Binding-site contacts:
Ligand atom O42 contacts residue TYR818 of chain 1.C at 3.9 Å.
Ligand atom C5A contacts residue LEU812 of chain 1.C at 3.5 Å (hydrophobic).
Ligand atom C3A contacts residue LYS814 of chain 1.C at 3.5 Å.
Ligand atom O2 contacts residue PRO598 of chain 1.D at 3.7 Å.
Ligand atom O52 contacts residue LYS817 of chain 1.C at 3.2 Å (salt-bridge).
Ligand atom P4 contacts residue ARG603 of chain 1.D at 3.9 Å.
Ligand atom C3A contacts residue PRO815 of chain 1.C at 3.7 Å (hydrophobic).
Ligand atom C8A contacts residue PHE597 of chain 1.D at 3.6 Å (hydrophobic).
Ligand atom O4 contacts residue LYS817 of chain 1.C at 3.0 Å (salt-bridge).
Ligand atom C2A contacts residue LYS814 of chain 1.C at 4.0 Å.
Ligand atom O3 contacts residue PRO598 of chain 1.D at 3.8 Å.
Ligand atom O3C contacts residue CLR1 of chain 1.G at 3.9 Å.
Ligand atom O3 contacts residue PRO815 of chain 1.C at 3.6 Å.
Ligand atom C2A contacts residue PRO815 of chain 1.C at 3.7 Å (hydrophobic).
Ligand atom P4 contacts residue LYS817 of chain 1.C at 3.6 Å.
Ligand atom O2 contacts residue GLY599 of chain 1.D at 3.3 Å (h-bond).
Ligand atom O3 contacts residue ARG602 of chain 1.D at 3.7 Å.
Ligand atom O2C contacts residue PRO598 of chain 1.D at 3.9 Å.
Ligand atom C6A contacts residue LEU812 of chain 1.C at 3.5 Å (hydrophobic).
Ligand atom C7A contacts residue PRO598 of chain 1.D at 3.9 Å (hydrophobic).
Ligand atom C3 contacts residue GLY599 of chain 1.D at 4.0 Å.
Ligand atom O1A contacts residue PRO598 of chain 1.D at 3.4 Å.
Ligand atom O3 contacts residue GLY599 of chain 1.D at 2.9 Å (h-bond).
Ligand atom O42 contacts residue GLY599 of chain 1.D at 3.3 Å.
Ligand atom O43 contacts residue LYS817 of chain 1.C at 3.1 Å (salt-bridge).
Ligand atom O41 contacts residue ARG603 of chain 1.D at 2.9 Å (salt-bridge).
Ligand atom C4A contacts residue PRO598 of chain 1.D at 4.0 Å (hydrophobic).
Ligand atom P5 contacts residue LYS817 of chain 1.C at 3.6 Å.
Ligand atom O51 contacts residue LYS817 of chain 1.C at 2.9 Å (salt-bridge).
Ligand atom C3B contacts residue CLR1 of chain 1.G at 3.9 Å.
Ligand atom C3A contacts residue PRO598 of chain 1.D at 4.0 Å (hydrophobic).
Ligand atom O43 contacts residue TYR818 of chain 1.C at 3.2 Å (h-bond).
Ligand atom C3 contacts residue PRO815 of chain 1.C at 3.7 Å (hydrophobic).
Ligand atom O11 contacts residue PRO816 of chain 1.C at 3.3 Å.
Ligand atom C2 contacts residue GLY599 of chain 1.D at 4.0 Å.
Ligand atom C5A contacts residue PHE813 of chain 1.C at 3.8 Å (hydrophobic).
Ligand atom O42 contacts residue ARG602 of chain 1.D at 3.6 Å.
Ligand atom C2 contacts residue PRO815 of chain 1.C at 3.9 Å (hydrophobic).
Ligand atom O42 contacts residue ARG603 of chain 1.D at 3.8 Å.
Ligand atom C1A contacts residue PRO598 of chain 1.D at 3.7 Å (hydrophobic).

The small molecule below binds the protein below.
Small molecule (SMILES): CCCCCCCC(=O)OC[C@H](COP(=O)(O)O[C@@H]1[C@H](O)[C@H](O)[C@@H](OP(=O)(O)O)[C@H](OP(=O)(O)O)[C@H]1O)OC(=O)CCCCCCC

Sequence of chain 1.C:
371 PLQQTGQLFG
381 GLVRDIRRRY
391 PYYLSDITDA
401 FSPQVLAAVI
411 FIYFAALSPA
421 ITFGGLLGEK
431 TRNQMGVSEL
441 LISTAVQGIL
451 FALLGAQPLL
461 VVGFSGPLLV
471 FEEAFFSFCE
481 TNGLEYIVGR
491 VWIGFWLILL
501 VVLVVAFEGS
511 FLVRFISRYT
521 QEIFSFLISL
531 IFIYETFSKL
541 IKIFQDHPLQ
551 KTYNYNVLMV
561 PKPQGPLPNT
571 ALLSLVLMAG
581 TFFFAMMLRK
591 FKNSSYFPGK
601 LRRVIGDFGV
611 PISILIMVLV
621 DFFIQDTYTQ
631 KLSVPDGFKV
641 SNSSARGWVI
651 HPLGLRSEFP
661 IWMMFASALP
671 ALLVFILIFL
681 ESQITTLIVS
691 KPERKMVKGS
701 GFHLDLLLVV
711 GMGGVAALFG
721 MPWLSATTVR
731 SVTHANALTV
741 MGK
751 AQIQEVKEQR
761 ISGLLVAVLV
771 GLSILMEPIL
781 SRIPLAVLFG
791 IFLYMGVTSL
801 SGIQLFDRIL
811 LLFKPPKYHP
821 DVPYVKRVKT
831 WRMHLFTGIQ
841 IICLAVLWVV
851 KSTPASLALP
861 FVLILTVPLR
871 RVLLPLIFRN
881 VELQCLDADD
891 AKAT

Sequence of chain 1.D:
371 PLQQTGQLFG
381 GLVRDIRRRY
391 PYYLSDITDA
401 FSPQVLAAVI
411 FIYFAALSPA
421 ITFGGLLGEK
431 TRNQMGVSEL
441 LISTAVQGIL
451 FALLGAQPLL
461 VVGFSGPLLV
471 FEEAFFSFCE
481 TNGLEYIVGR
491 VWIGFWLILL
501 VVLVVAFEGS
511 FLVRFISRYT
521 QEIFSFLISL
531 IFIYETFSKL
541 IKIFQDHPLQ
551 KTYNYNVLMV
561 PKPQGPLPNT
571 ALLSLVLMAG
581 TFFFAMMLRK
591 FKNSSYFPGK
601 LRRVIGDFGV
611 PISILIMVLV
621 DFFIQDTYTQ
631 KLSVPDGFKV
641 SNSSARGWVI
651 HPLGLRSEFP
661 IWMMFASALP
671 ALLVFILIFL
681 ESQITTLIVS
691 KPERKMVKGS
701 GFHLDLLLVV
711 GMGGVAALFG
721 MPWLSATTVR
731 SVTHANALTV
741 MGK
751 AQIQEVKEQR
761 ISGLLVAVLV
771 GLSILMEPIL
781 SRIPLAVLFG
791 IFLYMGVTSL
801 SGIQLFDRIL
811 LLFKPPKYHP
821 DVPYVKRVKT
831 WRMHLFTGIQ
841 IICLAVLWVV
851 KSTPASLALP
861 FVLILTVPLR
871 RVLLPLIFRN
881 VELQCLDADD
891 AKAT